The protein below binds the small molecule below.
Small molecule (SMILES): Nc1cc(N2CCCCC2)nc(N)[n+]1[O-]

Sequence of chain 1.A:
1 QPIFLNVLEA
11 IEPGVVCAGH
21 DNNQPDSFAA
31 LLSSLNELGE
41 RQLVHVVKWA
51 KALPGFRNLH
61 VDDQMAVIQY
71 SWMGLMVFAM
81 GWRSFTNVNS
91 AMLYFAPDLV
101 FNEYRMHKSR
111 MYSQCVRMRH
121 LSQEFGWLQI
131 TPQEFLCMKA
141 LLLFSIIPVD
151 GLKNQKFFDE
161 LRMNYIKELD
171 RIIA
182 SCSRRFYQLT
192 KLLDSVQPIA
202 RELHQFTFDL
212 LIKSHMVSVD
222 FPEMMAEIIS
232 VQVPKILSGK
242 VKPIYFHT

Binding-site contacts:
Ligand atom CAF contacts residue LEU128 of chain 1.A at 4.5 Å (hydrophobic).
Ligand atom CAJ contacts residue TYR188 of chain 1.A at 4.2 Å (hydrophobic).
Ligand atom NAC contacts residue TRP127 of chain 1.A at 4.3 Å.
Ligand atom NAO contacts residue LEU128 of chain 1.A at 4.0 Å.
Ligand atom CAF contacts residue GLU124 of chain 1.A at 3.5 Å.
Ligand atom CAH contacts residue GLN189 of chain 1.A at 4.2 Å.
Ligand atom NAO contacts residue TRP127 of chain 1.A at 3.2 Å.
Ligand atom OAN contacts residue TRP127 of chain 1.A at 3.8 Å.
Ligand atom CAJ contacts residue LYS192 of chain 1.A at 4.0 Å.
Ligand atom CAE contacts residue TRP127 of chain 1.A at 4.2 Å (hydrophobic).
Ligand atom NAO contacts residue GLU124 of chain 1.A at 3.1 Å (salt-bridge).
Ligand atom CAH contacts residue LYS192 of chain 1.A at 3.9 Å.
Ligand atom CAE contacts residue GLU124 of chain 1.A at 3.5 Å.